Sequence of chain 1.A:
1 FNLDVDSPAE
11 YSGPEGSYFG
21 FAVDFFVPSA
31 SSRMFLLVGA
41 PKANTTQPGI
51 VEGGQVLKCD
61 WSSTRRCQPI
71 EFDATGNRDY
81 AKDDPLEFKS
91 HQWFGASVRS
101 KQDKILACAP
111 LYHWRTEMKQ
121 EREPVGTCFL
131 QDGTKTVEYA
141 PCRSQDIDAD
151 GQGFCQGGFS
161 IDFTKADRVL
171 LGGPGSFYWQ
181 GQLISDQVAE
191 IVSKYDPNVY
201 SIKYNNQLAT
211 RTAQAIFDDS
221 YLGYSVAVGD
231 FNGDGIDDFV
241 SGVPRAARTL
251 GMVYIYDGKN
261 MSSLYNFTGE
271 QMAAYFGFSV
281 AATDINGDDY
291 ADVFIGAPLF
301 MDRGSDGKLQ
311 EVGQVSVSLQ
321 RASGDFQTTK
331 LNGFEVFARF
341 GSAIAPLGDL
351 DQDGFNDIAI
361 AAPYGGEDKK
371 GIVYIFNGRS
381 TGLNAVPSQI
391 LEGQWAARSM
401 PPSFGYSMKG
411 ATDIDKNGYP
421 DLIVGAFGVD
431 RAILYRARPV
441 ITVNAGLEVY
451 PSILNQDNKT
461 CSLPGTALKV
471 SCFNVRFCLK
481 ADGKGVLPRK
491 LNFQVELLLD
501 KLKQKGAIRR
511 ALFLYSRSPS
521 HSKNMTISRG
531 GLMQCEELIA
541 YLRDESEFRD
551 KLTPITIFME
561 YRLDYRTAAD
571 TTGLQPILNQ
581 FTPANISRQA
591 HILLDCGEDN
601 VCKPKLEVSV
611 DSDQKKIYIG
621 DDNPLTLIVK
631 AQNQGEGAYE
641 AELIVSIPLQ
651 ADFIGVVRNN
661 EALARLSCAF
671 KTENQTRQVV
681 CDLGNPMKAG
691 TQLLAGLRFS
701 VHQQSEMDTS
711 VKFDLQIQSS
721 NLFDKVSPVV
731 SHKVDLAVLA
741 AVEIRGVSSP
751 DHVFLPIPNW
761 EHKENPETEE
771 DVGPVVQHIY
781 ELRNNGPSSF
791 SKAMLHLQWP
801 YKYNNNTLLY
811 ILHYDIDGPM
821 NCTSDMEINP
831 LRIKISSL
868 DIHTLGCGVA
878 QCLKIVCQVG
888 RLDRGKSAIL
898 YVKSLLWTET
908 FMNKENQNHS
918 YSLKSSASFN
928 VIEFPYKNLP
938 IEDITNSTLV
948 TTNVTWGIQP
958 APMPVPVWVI

Binding-site contacts:
Ligand atom C2 contacts residue ASN458 of chain 1.A at 2.6 Å.
Ligand atom O7 contacts residue THR460 of chain 1.A at 3.8 Å.
Ligand atom O6 contacts residue ASN458 of chain 1.A at 4.3 Å.
Ligand atom C6 contacts residue CYS472 of chain 1.A at 3.6 Å (hydrophobic).
Ligand atom C3 contacts residue ASN458 of chain 1.A at 3.9 Å.
Ligand atom C1 contacts residue ASN458 of chain 1.A at 1.5 Å.
Ligand atom O6 contacts residue CYS472 of chain 1.A at 3.2 Å (h-bond).
Ligand atom C5 contacts residue ASN458 of chain 1.A at 3.6 Å.
Ligand atom O4 contacts residue TYR450 of chain 1.A at 3.4 Å.
Ligand atom O5 contacts residue ASN458 of chain 1.A at 2.4 Å (h-bond).
Ligand atom C7 contacts residue ASN458 of chain 1.A at 4.4 Å.
Ligand atom C4 contacts residue ASN458 of chain 1.A at 4.3 Å.
Ligand atom C1 contacts residue THR460 of chain 1.A at 3.9 Å.
Ligand atom O5 contacts residue THR460 of chain 1.A at 3.7 Å.
Ligand atom C5 contacts residue THR460 of chain 1.A at 3.5 Å.
Ligand atom C6 contacts residue THR460 of chain 1.A at 4.0 Å.
Ligand atom N2 contacts residue ASN458 of chain 1.A at 3.1 Å (h-bond).
Ligand atom O6 contacts residue THR460 of chain 1.A at 3.2 Å (h-bond).

A small-molecule ligand and the protein it binds are described below.
Small molecule (SMILES): CC(=O)N[C@H]1[C@H](O[C@H]2[C@H](O)[C@@H](NC(C)=O)CO[C@@H]2CO)O[C@H](CO)[C@@H](O)[C@@H]1O